Sequence of chain 1.Q:
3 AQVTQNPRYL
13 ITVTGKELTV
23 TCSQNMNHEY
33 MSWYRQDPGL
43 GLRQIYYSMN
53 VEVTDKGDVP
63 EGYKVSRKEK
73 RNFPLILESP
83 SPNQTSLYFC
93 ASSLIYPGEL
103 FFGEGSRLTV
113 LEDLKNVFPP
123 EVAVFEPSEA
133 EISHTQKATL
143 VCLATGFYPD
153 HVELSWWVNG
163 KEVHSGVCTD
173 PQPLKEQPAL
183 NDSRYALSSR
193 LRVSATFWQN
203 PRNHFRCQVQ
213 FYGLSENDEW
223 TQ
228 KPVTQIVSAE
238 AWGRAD

A protein and the small-molecule ligand that binds it are described below.
Small molecule (SMILES): CC[C@H](C)[C@H](NC(=O)CN)C(=O)N[C@@H](CC(C)C)C(=O)NCC(=O)N[C@@H](Cc1ccccc1)C(=O)N[C@H](C(=O)N[C@@H](Cc1ccccc1)C(=O)N[C@H](C(=O)N[C@H](C=O)CC(C)C)[C@@H](C)O)C(C)C

Binding-site contacts:
Ligand atom CG2 contacts residue MET51 of chain 1.Q at 3.5 Å (hydrophobic).
Ligand atom CG1 contacts residue HIS71 of chain 1.R at 3.5 Å.
Ligand atom CA contacts residue TYR100 of chain 1.R at 3.5 Å (hydrophobic).
Ligand atom N contacts residue ASN98 of chain 1.P at 3.2 Å (h-bond).
Ligand atom CB contacts residue LYS147 of chain 1.R at 3.5 Å.
Ligand atom O contacts residue LYS147 of chain 1.R at 3.5 Å.
Ligand atom CG2 contacts residue HIS71 of chain 1.R at 3.4 Å.
Ligand atom O contacts residue TYR98 of chain 1.Q at 3.6 Å (h-bond).
Ligand atom O contacts residue TYR8 of chain 1.R at 3.4 Å.
Ligand atom CB contacts residue GLU64 of chain 1.R at 3.5 Å.
Ligand atom CA contacts residue ASN98 of chain 1.P at 3.2 Å.
Ligand atom N contacts residue GLU64 of chain 1.R at 3.3 Å (salt-bridge).
Ligand atom CD1 contacts residue TYR160 of chain 1.R at 3.4 Å (hydrophobic).
Ligand atom CG1 contacts residue GLU64 of chain 1.R at 3.2 Å.
Ligand atom CG1 contacts residue THR74 of chain 1.R at 3.5 Å.
Ligand atom N contacts residue TYR8 of chain 1.R at 3.5 Å.
Ligand atom N contacts residue TYR8 of chain 1.R at 2.6 Å (h-bond).
Ligand atom CD1 contacts residue TYR8 of chain 1.R at 3.4 Å (hydrophobic).
Ligand atom O contacts residue ILE97 of chain 1.Q at 3.5 Å.
Ligand atom CD1 contacts residue TYR98 of chain 1.Q at 3.3 Å (hydrophobic).
Ligand atom CE1 contacts residue TYR117 of chain 1.R at 2.9 Å (hydrophobic).
Ligand atom O contacts residue THR99 of chain 1.P at 3.5 Å.
Ligand atom O contacts residue LYS67 of chain 1.R at 2.8 Å (salt-bridge).
Ligand atom CZ contacts residue TYR117 of chain 1.R at 3.0 Å (hydrophobic).
Ligand atom C contacts residue TYR160 of chain 1.R at 3.6 Å (hydrophobic).
Ligand atom CA contacts residue GLU64 of chain 1.R at 3.5 Å.
Ligand atom N contacts residue ASP78 of chain 1.R at 3.2 Å (salt-bridge).
Ligand atom CB contacts residue ASP78 of chain 1.R at 3.3 Å.
Ligand atom CZ contacts residue ARG98 of chain 1.R at 3.0 Å.
Ligand atom O contacts residue LYS147 of chain 1.R at 2.9 Å (salt-bridge).
Ligand atom CG2 contacts residue TYR100 of chain 1.R at 3.3 Å (hydrophobic).
Ligand atom CD1 contacts residue TYR100 of chain 1.R at 3.4 Å (hydrophobic).
Ligand atom N contacts residue TYR100 of chain 1.R at 3.3 Å (h-bond).
Ligand atom C contacts residue TYR160 of chain 1.R at 3.3 Å (hydrophobic).
Ligand atom CD1 contacts residue TYR100 of chain 1.R at 3.3 Å (hydrophobic).
Ligand atom CE1 contacts residue LEU157 of chain 1.R at 3.5 Å (hydrophobic).
Ligand atom N contacts residue GLU64 of chain 1.R at 3.1 Å (salt-bridge).
Ligand atom O contacts residue TYR160 of chain 1.R at 2.2 Å (h-bond).
Ligand atom N contacts residue TYR160 of chain 1.R at 3.5 Å (h-bond).
Ligand atom C contacts residue TYR8 of chain 1.R at 3.4 Å (hydrophobic).

Sequence of chain 1.P:
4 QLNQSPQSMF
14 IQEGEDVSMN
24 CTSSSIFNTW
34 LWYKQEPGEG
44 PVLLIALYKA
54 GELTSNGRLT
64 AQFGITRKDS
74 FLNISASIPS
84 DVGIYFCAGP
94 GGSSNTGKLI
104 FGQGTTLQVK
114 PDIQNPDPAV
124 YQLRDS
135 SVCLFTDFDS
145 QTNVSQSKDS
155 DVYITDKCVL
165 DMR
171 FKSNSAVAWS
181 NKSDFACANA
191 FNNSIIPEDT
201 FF

Sequence of chain 1.R:
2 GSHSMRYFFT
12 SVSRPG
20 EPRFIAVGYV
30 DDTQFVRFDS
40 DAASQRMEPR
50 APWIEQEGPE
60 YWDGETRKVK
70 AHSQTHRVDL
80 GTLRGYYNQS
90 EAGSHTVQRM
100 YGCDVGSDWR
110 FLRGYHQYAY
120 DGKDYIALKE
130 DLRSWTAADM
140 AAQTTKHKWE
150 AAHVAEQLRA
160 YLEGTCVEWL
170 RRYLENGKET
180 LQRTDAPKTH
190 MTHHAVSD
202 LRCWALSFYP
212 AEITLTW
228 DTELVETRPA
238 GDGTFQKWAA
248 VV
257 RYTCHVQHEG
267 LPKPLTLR